Sequence of chain 2.A:
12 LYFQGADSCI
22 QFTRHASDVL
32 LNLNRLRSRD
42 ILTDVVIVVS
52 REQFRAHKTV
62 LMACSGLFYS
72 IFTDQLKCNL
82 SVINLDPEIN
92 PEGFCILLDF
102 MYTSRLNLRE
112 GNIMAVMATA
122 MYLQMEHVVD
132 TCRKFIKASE

Sequence of chain 1.A:
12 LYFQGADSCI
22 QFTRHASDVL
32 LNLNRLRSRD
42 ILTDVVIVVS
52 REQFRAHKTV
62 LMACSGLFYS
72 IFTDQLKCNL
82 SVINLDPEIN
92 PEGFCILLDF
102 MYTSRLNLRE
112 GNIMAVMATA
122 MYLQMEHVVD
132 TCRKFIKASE

Binding-site contacts:
Ligand atom C5 contacts residue ASN33 of chain 2.A at 3.8 Å.
Ligand atom C2 contacts residue TYR70 of chain 1.A at 3.9 Å (hydrophobic).
Ligand atom O18 contacts residue ARG40 of chain 2.A at 3.6 Å.
Ligand atom C4 contacts residue TYR70 of chain 1.A at 3.8 Å (hydrophobic).
Ligand atom C10 contacts residue MET63 of chain 1.A at 4.0 Å (hydrophobic).
Ligand atom CL1 contacts residue MET63 of chain 1.A at 3.1 Å.
Ligand atom C12 contacts residue TYR70 of chain 1.A at 3.2 Å (hydrophobic).
Ligand atom N17 contacts residue TYR70 of chain 1.A at 3.4 Å (h-bond).
Ligand atom N17 contacts residue ARG40 of chain 2.A at 4.0 Å.
Ligand atom N16 contacts residue TYR70 of chain 1.A at 3.8 Å.
Ligand atom C9 contacts residue MET63 of chain 1.A at 3.6 Å (hydrophobic).
Ligand atom C11 contacts residue TYR70 of chain 1.A at 3.4 Å (hydrophobic).
Ligand atom N15 contacts residue CYS65 of chain 1.A at 4.0 Å.
Ligand atom O18 contacts residue ARG36 of chain 2.A at 3.7 Å.
Ligand atom O20 contacts residue ARG40 of chain 2.A at 3.2 Å.
Ligand atom C12 contacts residue ASN33 of chain 2.A at 4.0 Å.
Ligand atom CL1 contacts residue TYR70 of chain 1.A at 3.7 Å.
Ligand atom C3 contacts residue TYR70 of chain 1.A at 3.9 Å (hydrophobic).
Ligand atom N17 contacts residue ARG36 of chain 2.A at 3.6 Å.
Ligand atom C6 contacts residue ASN33 of chain 2.A at 4.0 Å.
Ligand atom C10 contacts residue TYR70 of chain 1.A at 3.5 Å (hydrophobic).
Ligand atom O20 contacts residue ARG36 of chain 2.A at 3.8 Å.
Ligand atom C6 contacts residue LEU37 of chain 2.A at 3.9 Å (hydrophobic).
Ligand atom C6 contacts residue TYR70 of chain 1.A at 3.2 Å (hydrophobic).
Ligand atom CL1 contacts residue ALA64 of chain 1.A at 3.5 Å.
Ligand atom N14 contacts residue GLY67 of chain 1.A at 3.8 Å.
Ligand atom CL1 contacts residue ASN33 of chain 2.A at 3.5 Å.
Ligand atom N16 contacts residue ASN33 of chain 2.A at 3.9 Å.
Ligand atom O20 contacts residue TYR70 of chain 1.A at 3.1 Å (h-bond).
Ligand atom C12 contacts residue MET63 of chain 1.A at 4.0 Å (hydrophobic).
Ligand atom C7 contacts residue GLY67 of chain 1.A at 3.7 Å.
Ligand atom C13 contacts residue GLN125 of chain 1.A at 3.2 Å.
Ligand atom O19 contacts residue GLN125 of chain 1.A at 3.1 Å (h-bond).
Ligand atom O19 contacts residue MET126 of chain 1.A at 3.8 Å.
Ligand atom C5 contacts residue ALA64 of chain 1.A at 3.9 Å (hydrophobic).
Ligand atom C1 contacts residue GLY67 of chain 1.A at 3.5 Å.
Ligand atom N16 contacts residue MET63 of chain 1.A at 3.0 Å (h-bond).
Ligand atom N14 contacts residue GLN125 of chain 1.A at 3.4 Å (h-bond).
Ligand atom CL1 contacts residue LEU37 of chain 2.A at 3.8 Å.
Ligand atom O19 contacts residue GLU127 of chain 1.A at 3.1 Å (salt-bridge).

A small-molecule ligand and the protein it binds are described below.
Small molecule (SMILES): O=c1[nH]c2ccc(Nc3ccc([N+](=O)[O-])cc3Cl)cc2[nH]1